Sequence of chain 20.C:
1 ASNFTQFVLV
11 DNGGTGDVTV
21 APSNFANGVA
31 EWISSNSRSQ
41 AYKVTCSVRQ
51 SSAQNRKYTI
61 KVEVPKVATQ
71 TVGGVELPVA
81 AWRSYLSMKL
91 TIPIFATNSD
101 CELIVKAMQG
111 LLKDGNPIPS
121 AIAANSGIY

A small-molecule ligand and the protein it binds are described below.
Small molecule (SMILES): Nc1ccn([C@@H]2O[C@H](CO[P](=O)(O)O[C@H]3[C@@H](O)[C@H](n4cnc5c(N)ncnc54)O[C@@H]3CO[P](=O)(O)O[C@H]3[C@@H](O)[C@H](n4cnc5c(=O)nc(N)[nH]c54)O[C@@H]3CO[P](=O)(O)O[C@H]3[C@@H](O)[C@H](n4cnc5c(N)ncnc54)O[C@@H]3CO[P](=O)(O)O[C@H]3[C@@H](O)[C@H](n4cnc5c(N)ncnc54)O[C@@H]3CO[P](=O)(O)O[C@H]3[C@@H](O)[C@H](n4ccc(=O)[nH]c4=O)O[C@@H]3CO[P](=O)(O)O[C@H]3[C@@H](O)[C@H](n4ccc(N)nc4=O)O[C@@H]3CO[P](=O)(O)O[C@H]3[C@@H](O)[C@H](n4ccc(=O)[nH]c4=O)O[C@@H]3CO[P](=O)(O)O[C@H]3[C@@H](O)[C@H](n4cnc5c(=O)nc(N)[nH]c54)O[C@@H]3COPO)[C@@H](O)[C@H]2O)c(=O)n1

Sequence of chain 20.D:
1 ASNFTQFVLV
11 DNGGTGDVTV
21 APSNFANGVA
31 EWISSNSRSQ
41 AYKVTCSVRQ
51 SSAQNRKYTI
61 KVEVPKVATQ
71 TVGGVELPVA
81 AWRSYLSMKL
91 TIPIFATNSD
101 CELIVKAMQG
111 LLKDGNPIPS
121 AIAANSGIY

Binding-site contacts:
Ligand atom P contacts residue LYS57 of chain 20.D at 3.2 Å.
Ligand atom C6 contacts residue TYR85 of chain 20.C at 3.7 Å (hydrophobic).
Ligand atom O3' contacts residue ARG49 of chain 20.D at 3.0 Å (salt-bridge).
Ligand atom OP2 contacts residue LYS89 of chain 20.D at 3.5 Å (salt-bridge).
Ligand atom C5' contacts residue ARG49 of chain 20.D at 3.1 Å.
Ligand atom N1 contacts residue SER47 of chain 20.C at 2.8 Å (h-bond).
Ligand atom OP1 contacts residue ASN55 of chain 20.D at 3.4 Å (h-bond).
Ligand atom N7 contacts residue LYS61 of chain 20.C at 3.5 Å.
Ligand atom O5' contacts residue ARG49 of chain 20.D at 3.6 Å (salt-bridge).
Ligand atom OP1 contacts residue ARG49 of chain 20.D at 2.5 Å (salt-bridge).
Ligand atom OP1 contacts residue LYS57 of chain 20.D at 2.8 Å.
Ligand atom N6 contacts residue THR45 of chain 20.C at 2.9 Å (h-bond).
Ligand atom OP2 contacts residue LYS57 of chain 20.D at 2.6 Å (salt-bridge).
Ligand atom N7 contacts residue TYR85 of chain 20.C at 3.6 Å.
Ligand atom N6 contacts residue THR59 of chain 20.C at 2.9 Å (h-bond).
Ligand atom OP1 contacts residue SER51 of chain 20.D at 2.8 Å (h-bond).
Ligand atom C2 contacts residue SER47 of chain 20.C at 3.2 Å.
Ligand atom OP2 contacts residue LYS43 of chain 20.C at 3.0 Å (salt-bridge).
Ligand atom N7 contacts residue THR45 of chain 20.C at 2.5 Å (h-bond).
Ligand atom O2' contacts residue GLU63 of chain 20.C at 3.6 Å.
Ligand atom C8 contacts residue TYR85 of chain 20.C at 3.7 Å (hydrophobic).
Ligand atom OP2 contacts residue LYS57 of chain 20.D at 3.2 Å (salt-bridge).
Ligand atom P contacts residue SER51 of chain 20.D at 3.4 Å.
Ligand atom C6 contacts residue THR45 of chain 20.C at 3.5 Å.
Ligand atom OP1 contacts residue LYS89 of chain 20.D at 3.3 Å (salt-bridge).
Ligand atom OP2 contacts residue SER51 of chain 20.D at 3.5 Å (h-bond).
Ligand atom N6 contacts residue THR91 of chain 20.D at 3.4 Å (h-bond).
Ligand atom OP1 contacts residue SER52 of chain 20.D at 2.9 Å (h-bond).
Ligand atom C5 contacts residue THR45 of chain 20.C at 3.2 Å.
Ligand atom N1 contacts residue THR59 of chain 20.C at 3.5 Å.
Ligand atom O3' contacts residue SER51 of chain 20.D at 3.4 Å.
Ligand atom C5 contacts residue TYR85 of chain 20.C at 3.7 Å (hydrophobic).
Ligand atom OP2 contacts residue TYR85 of chain 20.C at 2.9 Å (h-bond).
Ligand atom O5' contacts residue LYS57 of chain 20.D at 3.1 Å (salt-bridge).
Ligand atom C5' contacts residue TYR85 of chain 20.C at 3.7 Å (hydrophobic).
Ligand atom OP2 contacts residue LYS89 of chain 20.D at 3.4 Å (salt-bridge).
Ligand atom C8 contacts residue THR45 of chain 20.C at 3.6 Å.
Ligand atom P contacts residue ARG49 of chain 20.D at 3.2 Å.
Ligand atom OP2 contacts residue ASN55 of chain 20.D at 3.5 Å (h-bond).
Ligand atom P contacts residue LYS89 of chain 20.D at 3.4 Å.